Binding-site contacts:
Ligand atom CD1 contacts residue GLY92 of chain 1.D at 3.6 Å.
Ligand atom O contacts residue TYR57 of chain 1.E at 3.4 Å (h-bond).
Ligand atom C contacts residue GLY92 of chain 1.D at 4.0 Å.
Ligand atom C contacts residue TRP31 of chain 1.D at 3.9 Å (hydrophobic).
Ligand atom C contacts residue TYR57 of chain 1.E at 3.8 Å (hydrophobic).
Ligand atom O contacts residue GLY92 of chain 1.D at 3.0 Å (h-bond).
Ligand atom CA contacts residue ASN107 of chain 1.E at 3.7 Å.
Ligand atom CD1 contacts residue ALA91 of chain 1.D at 3.9 Å (hydrophobic).
Ligand atom C contacts residue ASN107 of chain 1.E at 4.0 Å.
Ligand atom CA contacts residue TYR57 of chain 1.E at 3.9 Å (hydrophobic).
Ligand atom O contacts residue TYR57 of chain 1.E at 3.6 Å (h-bond).
Ligand atom CD contacts residue TYR57 of chain 1.E at 4.0 Å (hydrophobic).
Ligand atom O contacts residue TRP31 of chain 1.D at 3.7 Å.
Ligand atom SG contacts residue TYR93 of chain 1.D at 4.0 Å.
Ligand atom O contacts residue ASP59 of chain 1.E at 3.3 Å (salt-bridge).
Ligand atom O contacts residue GLU29 of chain 1.D at 3.9 Å.
Ligand atom C contacts residue TYR57 of chain 1.E at 3.5 Å (hydrophobic).
Ligand atom CA contacts residue TRP31 of chain 1.D at 3.5 Å (hydrophobic).
Ligand atom N contacts residue TYR57 of chain 1.E at 4.0 Å.
Ligand atom CG contacts residue SER27 of chain 1.D at 4.0 Å.
Ligand atom CB contacts residue TYR57 of chain 1.E at 4.0 Å (hydrophobic).
Ligand atom N contacts residue TRP31 of chain 1.D at 3.7 Å.
Ligand atom SD contacts residue SER27 of chain 1.D at 3.9 Å.
Ligand atom CG2 contacts residue ASP106 of chain 1.E at 3.6 Å.
Ligand atom C contacts residue ASP59 of chain 1.E at 4.0 Å.
Ligand atom O contacts residue TRP31 of chain 1.D at 3.3 Å.
Ligand atom O contacts residue ASN107 of chain 1.E at 3.3 Å.
Ligand atom SD contacts residue ILE28 of chain 1.D at 4.0 Å.
Ligand atom CB contacts residue TYR57 of chain 1.E at 3.5 Å (hydrophobic).
Ligand atom CE contacts residue HIS89 of chain 1.D at 3.5 Å.
Ligand atom O contacts residue ALA91 of chain 1.D at 3.7 Å.
Ligand atom SG contacts residue GLY92 of chain 1.D at 4.1 Å.
Ligand atom O contacts residue TRP31 of chain 1.D at 3.0 Å (h-bond).
Ligand atom CE contacts residue SER27 of chain 1.D at 3.7 Å.
Ligand atom N contacts residue TYR57 of chain 1.E at 3.9 Å.
Ligand atom CB contacts residue ASP59 of chain 1.E at 4.1 Å.
Ligand atom CA contacts residue ASP59 of chain 1.E at 3.9 Å.
Ligand atom N contacts residue SER94 of chain 1.D at 4.1 Å.
Ligand atom CA contacts residue TYR57 of chain 1.E at 4.1 Å (hydrophobic).
Ligand atom N contacts residue ASP59 of chain 1.E at 3.1 Å (salt-bridge).

Sequence of chain 1.D:
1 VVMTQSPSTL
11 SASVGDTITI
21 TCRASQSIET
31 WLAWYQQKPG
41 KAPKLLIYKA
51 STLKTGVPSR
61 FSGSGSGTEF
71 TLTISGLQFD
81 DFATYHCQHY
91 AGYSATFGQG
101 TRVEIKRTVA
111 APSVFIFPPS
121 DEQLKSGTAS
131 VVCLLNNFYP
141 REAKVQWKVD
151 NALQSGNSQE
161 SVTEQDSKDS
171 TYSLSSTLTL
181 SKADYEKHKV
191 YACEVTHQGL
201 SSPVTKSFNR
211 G

This protein binds this small molecule.
Small molecule (SMILES): CSCC[C@@H]1NC(=O)[C@H](CC(=O)O)NC(=O)[C@H](CC(C)C)NC(=O)[C@H](C(C)C)NC(=O)[C@H](Cc2cnc[nH]2)NC(=O)[C@H](CO)NC(=O)[C@@H]2CCCN2C(=O)[C@@H]2CCCN2C(=O)[C@@H](NC(=O)[C@H](C)N)CSSC[C@@H](C(=O)N[C@@H](CC(C)C)C(=O)N[C@@H](C)C(=O)N[C@@H](C)C(=O)N[C@@H](CCC(=O)O)C(=O)NCC=O)NC(=O)[C@H]([C@@H](C)O)NC(=O)CNC(=O)[C@H](CO)NC(=O)[C@H](CCCN=C(N)N)NC1=O

Sequence of chain 1.E:
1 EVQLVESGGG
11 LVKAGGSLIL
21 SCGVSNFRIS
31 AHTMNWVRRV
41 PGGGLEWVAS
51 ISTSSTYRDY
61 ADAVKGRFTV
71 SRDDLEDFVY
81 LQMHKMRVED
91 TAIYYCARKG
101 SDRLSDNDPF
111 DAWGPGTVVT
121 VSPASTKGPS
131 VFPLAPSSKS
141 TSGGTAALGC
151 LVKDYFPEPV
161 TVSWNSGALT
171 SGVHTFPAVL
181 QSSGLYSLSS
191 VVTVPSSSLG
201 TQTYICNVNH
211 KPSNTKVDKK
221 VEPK